This small molecule binds to this protein.
Small molecule (SMILES): O=c1[nH]cnc2c1ncn2[C@@H]1O[C@H](COP(=O)(O)O)[C@@H](O)[C@H]1O

Binding-site contacts:
Ligand atom N3 contacts residue NAD1 of chain 1.X at 3.2 Å.
Ligand atom C3' contacts residue ASP439 of chain 1.D at 3.4 Å.
Ligand atom O6 contacts residue GLY490 of chain 1.D at 2.8 Å (h-bond).
Ligand atom O3P contacts residue GLY462 of chain 1.D at 2.8 Å (h-bond).
Ligand atom O2P contacts residue TYR486 of chain 1.D at 2.6 Å (h-bond).
Ligand atom C4 contacts residue ILE405 of chain 1.D at 3.6 Å (hydrophobic).
Ligand atom C2 contacts residue NAD1 of chain 1.X at 3.2 Å.
Ligand atom O1P contacts residue GLY403 of chain 1.D at 3.3 Å.
Ligand atom O5' contacts residue GLY440 of chain 1.D at 3.4 Å.
Ligand atom O3' contacts residue ARG397 of chain 1.D at 3.2 Å (salt-bridge).
Ligand atom C3' contacts residue SER143 of chain 1.D at 3.5 Å.
Ligand atom C2 contacts residue CYS406 of chain 1.D at 3.2 Å (hydrophobic).
Ligand atom O3P contacts residue SER463 of chain 1.D at 2.9 Å (h-bond).
Ligand atom O3' contacts residue SER143 of chain 1.D at 2.8 Å (h-bond).
Ligand atom O2P contacts residue SER463 of chain 1.D at 3.3 Å.
Ligand atom O5' contacts residue GLY403 of chain 1.D at 3.3 Å.
Ligand atom C2 contacts residue GLN516 of chain 1.D at 3.6 Å.
Ligand atom O1P contacts residue GLY441 of chain 1.D at 2.9 Å (h-bond).
Ligand atom O2P contacts residue SER404 of chain 1.D at 2.6 Å (h-bond).
Ligand atom P contacts residue TYR486 of chain 1.D at 3.6 Å.
Ligand atom O1P contacts residue SER404 of chain 1.D at 3.0 Å (h-bond).
Ligand atom N1 contacts residue GLN516 of chain 1.D at 2.9 Å (h-bond).
Ligand atom P contacts residue SER404 of chain 1.D at 3.5 Å.
Ligand atom C4 contacts residue NAD1 of chain 1.X at 3.5 Å.
Ligand atom C8 contacts residue MET145 of chain 1.D at 3.6 Å (hydrophobic).
Ligand atom N9 contacts residue ILE405 of chain 1.D at 3.6 Å.
Ligand atom N7 contacts residue GLY488 of chain 1.D at 3.6 Å.
Ligand atom O2' contacts residue ASP439 of chain 1.D at 2.7 Å (salt-bridge).
Ligand atom O6 contacts residue GLY517 of chain 1.D at 3.4 Å.
Ligand atom O2' contacts residue ARG397 of chain 1.D at 3.2 Å (salt-bridge).
Ligand atom N1 contacts residue NAD1 of chain 1.X at 3.6 Å.
Ligand atom C8 contacts residue ILE405 of chain 1.D at 3.6 Å (hydrophobic).
Ligand atom C4' contacts residue ASP439 of chain 1.D at 3.5 Å.
Ligand atom O3' contacts residue ASP439 of chain 1.D at 2.6 Å (salt-bridge).
Ligand atom N7 contacts residue MET489 of chain 1.D at 3.0 Å (h-bond).
Ligand atom C5 contacts residue ILE405 of chain 1.D at 3.7 Å (hydrophobic).
Ligand atom O6 contacts residue MET489 of chain 1.D at 3.5 Å (h-bond).
Ligand atom O1P contacts residue GLY440 of chain 1.D at 3.7 Å.
Ligand atom C2' contacts residue ARG397 of chain 1.D at 3.6 Å.
Ligand atom O4' contacts residue ILE405 of chain 1.D at 3.6 Å.

Sequence of chain 1.D:
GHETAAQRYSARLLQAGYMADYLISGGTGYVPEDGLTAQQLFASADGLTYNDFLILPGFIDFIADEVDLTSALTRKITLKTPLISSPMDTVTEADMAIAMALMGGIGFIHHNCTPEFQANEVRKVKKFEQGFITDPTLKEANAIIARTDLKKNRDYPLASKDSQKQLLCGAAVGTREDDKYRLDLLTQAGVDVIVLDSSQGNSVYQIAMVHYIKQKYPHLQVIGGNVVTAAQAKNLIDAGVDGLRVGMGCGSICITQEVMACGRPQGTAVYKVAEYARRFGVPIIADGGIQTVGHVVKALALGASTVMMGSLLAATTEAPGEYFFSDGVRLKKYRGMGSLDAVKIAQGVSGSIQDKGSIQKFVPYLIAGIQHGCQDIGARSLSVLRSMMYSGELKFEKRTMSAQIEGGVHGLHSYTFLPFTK